Sequence of chain 1.B:
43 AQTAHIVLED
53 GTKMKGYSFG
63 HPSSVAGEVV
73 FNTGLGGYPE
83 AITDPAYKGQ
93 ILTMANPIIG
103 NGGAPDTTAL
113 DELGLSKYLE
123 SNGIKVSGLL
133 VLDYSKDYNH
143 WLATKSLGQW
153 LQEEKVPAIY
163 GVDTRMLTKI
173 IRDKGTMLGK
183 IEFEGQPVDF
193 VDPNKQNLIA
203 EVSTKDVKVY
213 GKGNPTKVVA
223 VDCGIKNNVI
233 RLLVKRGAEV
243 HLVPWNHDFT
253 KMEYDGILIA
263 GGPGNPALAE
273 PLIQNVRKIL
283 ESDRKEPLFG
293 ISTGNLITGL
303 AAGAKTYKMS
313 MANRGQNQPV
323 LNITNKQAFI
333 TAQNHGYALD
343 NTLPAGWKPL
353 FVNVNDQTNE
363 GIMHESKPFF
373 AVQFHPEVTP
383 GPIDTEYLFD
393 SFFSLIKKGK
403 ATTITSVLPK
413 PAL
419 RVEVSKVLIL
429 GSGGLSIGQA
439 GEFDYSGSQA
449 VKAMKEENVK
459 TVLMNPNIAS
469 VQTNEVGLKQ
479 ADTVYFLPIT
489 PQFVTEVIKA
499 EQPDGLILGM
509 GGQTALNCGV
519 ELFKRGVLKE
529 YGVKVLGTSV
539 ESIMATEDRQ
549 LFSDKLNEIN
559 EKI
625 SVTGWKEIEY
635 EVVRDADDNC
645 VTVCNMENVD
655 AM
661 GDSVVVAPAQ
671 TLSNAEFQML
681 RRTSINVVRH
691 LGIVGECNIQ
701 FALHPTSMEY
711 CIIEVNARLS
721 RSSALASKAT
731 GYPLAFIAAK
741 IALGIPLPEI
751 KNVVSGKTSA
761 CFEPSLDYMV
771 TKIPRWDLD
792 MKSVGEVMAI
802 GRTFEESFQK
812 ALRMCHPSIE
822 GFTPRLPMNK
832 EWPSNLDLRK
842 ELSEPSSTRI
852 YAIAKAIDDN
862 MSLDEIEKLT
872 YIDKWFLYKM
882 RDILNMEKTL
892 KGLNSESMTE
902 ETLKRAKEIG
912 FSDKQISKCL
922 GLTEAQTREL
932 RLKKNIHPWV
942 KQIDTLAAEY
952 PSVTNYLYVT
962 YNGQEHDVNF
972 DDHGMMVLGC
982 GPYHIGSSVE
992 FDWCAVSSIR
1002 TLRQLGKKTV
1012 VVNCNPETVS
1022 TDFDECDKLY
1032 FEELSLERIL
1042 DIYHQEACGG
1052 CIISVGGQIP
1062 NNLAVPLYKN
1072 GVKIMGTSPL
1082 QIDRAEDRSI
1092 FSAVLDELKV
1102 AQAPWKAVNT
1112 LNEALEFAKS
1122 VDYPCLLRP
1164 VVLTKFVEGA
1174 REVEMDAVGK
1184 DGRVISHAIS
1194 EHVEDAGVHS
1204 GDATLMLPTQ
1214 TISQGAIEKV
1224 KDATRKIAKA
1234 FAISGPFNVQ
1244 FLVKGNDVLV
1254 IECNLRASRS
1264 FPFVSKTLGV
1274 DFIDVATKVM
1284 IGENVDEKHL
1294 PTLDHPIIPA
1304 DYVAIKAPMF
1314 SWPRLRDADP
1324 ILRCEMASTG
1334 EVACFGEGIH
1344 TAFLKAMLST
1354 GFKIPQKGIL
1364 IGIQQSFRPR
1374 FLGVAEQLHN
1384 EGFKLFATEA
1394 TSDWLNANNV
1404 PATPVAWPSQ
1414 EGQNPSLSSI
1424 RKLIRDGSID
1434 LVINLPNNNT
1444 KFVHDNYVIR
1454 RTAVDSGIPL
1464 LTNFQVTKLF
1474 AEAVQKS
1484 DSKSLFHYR

The small molecule below binds the protein below.
Small molecule (SMILES): Cc1csc(NC(=O)C2CCN(C(=O)N(C)Cc3ccc(F)cc3)CC2)n1

Binding-site contacts:
Ligand atom O1 contacts residue TRP776 of chain 1.B at 3.6 Å.
Ligand atom C19 contacts residue ARG775 of chain 1.B at 3.5 Å.
Ligand atom C15 contacts residue ILE820 of chain 1.B at 3.6 Å (hydrophobic).
Ligand atom S1 contacts residue TRP776 of chain 1.B at 3.8 Å.
Ligand atom F1 contacts residue VAL653 of chain 1.B at 3.5 Å.
Ligand atom C19 contacts residue LEU778 of chain 1.B at 3.7 Å (hydrophobic).
Ligand atom S1 contacts residue ARG775 of chain 1.B at 3.5 Å.
Ligand atom N3 contacts residue ILE820 of chain 1.B at 3.5 Å.
Ligand atom C13 contacts residue TRP776 of chain 1.B at 3.7 Å (hydrophobic).
Ligand atom O1 contacts residue ARG850 of chain 1.B at 3.6 Å.
Ligand atom C7 contacts residue VAL664 of chain 1.B at 3.8 Å (hydrophobic).
Ligand atom C13 contacts residue SER848 of chain 1.B at 3.5 Å.
Ligand atom C14 contacts residue SER848 of chain 1.B at 3.5 Å.
Ligand atom C13 contacts residue LEU778 of chain 1.B at 3.7 Å (hydrophobic).
Ligand atom C19 contacts residue HIS817 of chain 1.B at 3.6 Å.
Ligand atom F1 contacts residue PHE809 of chain 1.B at 3.2 Å.
Ligand atom C6 contacts residue VAL664 of chain 1.B at 3.8 Å (hydrophobic).
Ligand atom C1 contacts residue ILE773 of chain 1.B at 3.7 Å (hydrophobic).
Ligand atom C9 contacts residue ILE851 of chain 1.B at 3.6 Å (hydrophobic).
Ligand atom C4 contacts residue ASP654 of chain 1.B at 3.3 Å.
Ligand atom C17 contacts residue LEU778 of chain 1.B at 3.7 Å (hydrophobic).
Ligand atom C3 contacts residue VAL664 of chain 1.B at 3.7 Å (hydrophobic).
Ligand atom C7 contacts residue ILE851 of chain 1.B at 3.7 Å (hydrophobic).
Ligand atom F1 contacts residue VAL664 of chain 1.B at 3.6 Å.
Ligand atom C6 contacts residue ILE851 of chain 1.B at 3.8 Å (hydrophobic).
Ligand atom C18 contacts residue HIS817 of chain 1.B at 3.6 Å.
Ligand atom C9 contacts residue TRP776 of chain 1.B at 3.4 Å (hydrophobic).
Ligand atom N3 contacts residue LEU778 of chain 1.B at 3.6 Å.
Ligand atom C19 contacts residue ASP779 of chain 1.B at 3.8 Å.
Ligand atom N2 contacts residue ILE851 of chain 1.B at 3.7 Å.
Ligand atom O1 contacts residue ILE851 of chain 1.B at 2.9 Å (h-bond).
Ligand atom C8 contacts residue VAL664 of chain 1.B at 3.7 Å (hydrophobic).
Ligand atom N1 contacts residue TRP776 of chain 1.B at 3.5 Å.
Ligand atom O2 contacts residue CYS816 of chain 1.B at 3.6 Å.
Ligand atom C17 contacts residue HIS817 of chain 1.B at 3.6 Å.
Ligand atom C16 contacts residue LEU778 of chain 1.B at 3.7 Å (hydrophobic).
Ligand atom C12 contacts residue ILE820 of chain 1.B at 3.8 Å (hydrophobic).
Ligand atom C8 contacts residue ILE851 of chain 1.B at 3.8 Å (hydrophobic).
Ligand atom N2 contacts residue TRP776 of chain 1.B at 3.7 Å.
Ligand atom C5 contacts residue ASP654 of chain 1.B at 3.8 Å.